Sequence of chain 1.A:
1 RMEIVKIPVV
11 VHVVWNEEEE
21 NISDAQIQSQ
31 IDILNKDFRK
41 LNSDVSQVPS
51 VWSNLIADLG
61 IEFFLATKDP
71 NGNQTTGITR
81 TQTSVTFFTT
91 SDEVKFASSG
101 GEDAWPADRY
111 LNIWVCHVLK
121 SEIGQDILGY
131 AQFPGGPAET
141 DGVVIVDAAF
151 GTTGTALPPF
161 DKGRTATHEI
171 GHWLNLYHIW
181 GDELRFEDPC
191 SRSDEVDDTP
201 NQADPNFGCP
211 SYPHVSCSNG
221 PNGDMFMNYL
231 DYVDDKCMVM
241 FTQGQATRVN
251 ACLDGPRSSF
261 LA

This protein binds this small molecule.
Small molecule (SMILES): CC(C)[C@H](N)C(=O)O

Binding-site contacts:
Ligand atom O contacts residue ARG1 of chain 1.J at 3.5 Å.
Ligand atom OXT contacts residue ARG1 of chain 1.J at 4.3 Å.
Ligand atom O contacts residue TYR232 of chain 1.A at 4.1 Å.
Ligand atom CG1 contacts residue ILE127 of chain 1.A at 3.8 Å (hydrophobic).
Ligand atom OXT contacts residue PHE207 of chain 1.A at 4.3 Å.
Ligand atom CG2 contacts residue GLN125 of chain 1.A at 4.0 Å.
Ligand atom CB contacts residue TYR232 of chain 1.A at 3.8 Å (hydrophobic).
Ligand atom CG1 contacts residue GLN125 of chain 1.A at 3.8 Å.
Ligand atom CG1 contacts residue ARG1 of chain 1.J at 4.0 Å.
Ligand atom O contacts residue PHE207 of chain 1.A at 3.8 Å.
Ligand atom CA contacts residue ARG1 of chain 1.J at 2.5 Å.
Ligand atom CG1 contacts residue TYR232 of chain 1.A at 4.2 Å (hydrophobic).
Ligand atom C contacts residue PHE207 of chain 1.A at 4.2 Å (hydrophobic).
Ligand atom CB contacts residue ARG1 of chain 1.J at 3.6 Å.
Ligand atom CA contacts residue TYR232 of chain 1.A at 4.5 Å (hydrophobic).
Ligand atom CG2 contacts residue PHE207 of chain 1.A at 4.3 Å (hydrophobic).
Ligand atom C contacts residue ARG1 of chain 1.J at 3.3 Å.
Ligand atom N contacts residue ARG1 of chain 1.J at 1.3 Å.
Ligand atom N contacts residue TYR232 of chain 1.A at 3.7 Å.